This small molecule binds to this protein.
Small molecule (SMILES): CC[C@@H](N)C(=O)O

Sequence of chain 1.A:
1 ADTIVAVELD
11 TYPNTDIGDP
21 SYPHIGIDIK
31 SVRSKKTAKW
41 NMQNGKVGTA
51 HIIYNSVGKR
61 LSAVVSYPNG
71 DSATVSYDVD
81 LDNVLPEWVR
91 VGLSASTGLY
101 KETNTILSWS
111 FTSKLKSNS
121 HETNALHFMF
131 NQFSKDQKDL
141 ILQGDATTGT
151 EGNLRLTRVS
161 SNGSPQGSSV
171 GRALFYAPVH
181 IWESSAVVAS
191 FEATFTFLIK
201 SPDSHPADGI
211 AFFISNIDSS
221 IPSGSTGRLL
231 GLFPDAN

Sequence of chain 4.A:
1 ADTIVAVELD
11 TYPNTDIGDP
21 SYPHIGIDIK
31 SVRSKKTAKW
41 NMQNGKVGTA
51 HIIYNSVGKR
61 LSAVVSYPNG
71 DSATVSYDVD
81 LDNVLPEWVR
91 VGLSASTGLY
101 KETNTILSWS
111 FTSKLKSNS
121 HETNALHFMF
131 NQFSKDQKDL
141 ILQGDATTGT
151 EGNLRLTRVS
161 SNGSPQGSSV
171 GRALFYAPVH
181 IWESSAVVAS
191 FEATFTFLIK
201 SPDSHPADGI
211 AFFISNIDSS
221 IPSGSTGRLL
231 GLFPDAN

Binding-site contacts:
Ligand atom N contacts residue VAL179 of chain 1.A at 3.6 Å.
Ligand atom N contacts residue PRO178 of chain 1.A at 4.3 Å.
Ligand atom CG contacts residue SER113 of chain 1.A at 2.6 Å.
Ligand atom CB contacts residue HIS180 of chain 1.A at 4.0 Å.
Ligand atom CG contacts residue LEU115 of chain 1.A at 3.8 Å (hydrophobic).
Ligand atom C contacts residue ASP139 of chain 4.A at 3.2 Å.
Ligand atom CB contacts residue ASN124 of chain 1.A at 3.9 Å.
Ligand atom C contacts residue ALA125 of chain 1.A at 4.1 Å (hydrophobic).
Ligand atom O contacts residue TRP88 of chain 1.A at 4.2 Å.
Ligand atom O contacts residue HIS180 of chain 1.A at 4.2 Å.
Ligand atom OXT contacts residue ASN124 of chain 1.A at 4.0 Å.
Ligand atom OXT contacts residue MET129 of chain 4.A at 3.6 Å (h-bond).
Ligand atom CA contacts residue ASP139 of chain 4.A at 3.9 Å.
Ligand atom N contacts residue LEU126 of chain 1.A at 3.8 Å.
Ligand atom CA contacts residue HIS180 of chain 1.A at 3.7 Å.
Ligand atom CB contacts residue SER113 of chain 1.A at 3.9 Å.
Ligand atom O contacts residue ASP139 of chain 4.A at 2.5 Å (salt-bridge).
Ligand atom CA contacts residue LEU126 of chain 1.A at 4.3 Å (hydrophobic).
Ligand atom N contacts residue HIS180 of chain 1.A at 3.1 Å (h-bond).
Ligand atom OXT contacts residue ASP139 of chain 4.A at 3.7 Å.
Ligand atom O contacts residue GLN137 of chain 4.A at 3.9 Å.
Ligand atom CA contacts residue ALA125 of chain 1.A at 4.5 Å (hydrophobic).
Ligand atom C contacts residue PHE130 of chain 4.A at 3.8 Å (hydrophobic).
Ligand atom CB contacts residue LEU126 of chain 1.A at 3.7 Å (hydrophobic).
Ligand atom OXT contacts residue LEU126 of chain 1.A at 4.3 Å.
Ligand atom N contacts residue ASP139 of chain 4.A at 3.6 Å.
Ligand atom CG contacts residue HIS180 of chain 1.A at 2.8 Å.
Ligand atom OXT contacts residue ALA125 of chain 1.A at 3.1 Å (h-bond).
Ligand atom CB contacts residue ALA125 of chain 1.A at 3.7 Å (hydrophobic).
Ligand atom CG contacts residue ASN124 of chain 1.A at 4.3 Å.
Ligand atom OXT contacts residue PHE130 of chain 4.A at 3.4 Å.
Ligand atom CG contacts residue LYS114 of chain 1.A at 4.2 Å.
Ligand atom C contacts residue ASN124 of chain 1.A at 4.2 Å.
Ligand atom CG contacts residue VAL179 of chain 1.A at 4.2 Å (hydrophobic).
Ligand atom O contacts residue PHE130 of chain 4.A at 3.2 Å.